Binding-site contacts:
Ligand atom C1 contacts residue ASN224 of chain 1.E at 1.4 Å.
Ligand atom O6 contacts residue LYS161 of chain 1.E at 4.0 Å.
Ligand atom O6 contacts residue GLY160 of chain 1.E at 3.4 Å.
Ligand atom C6 contacts residue LYS161 of chain 1.E at 3.9 Å.
Ligand atom C1 contacts residue LYS161 of chain 1.E at 4.4 Å.
Ligand atom C2 contacts residue ASN224 of chain 1.E at 2.7 Å.
Ligand atom C1 contacts residue THR225 of chain 1.E at 4.4 Å.
Ligand atom C7 contacts residue THR225 of chain 1.E at 3.5 Å.
Ligand atom C6 contacts residue GLY160 of chain 1.E at 3.6 Å.
Ligand atom C3 contacts residue ASN224 of chain 1.E at 3.8 Å.
Ligand atom O7 contacts residue ASN224 of chain 1.E at 4.0 Å.
Ligand atom C7 contacts residue GLY160 of chain 1.E at 3.6 Å.
Ligand atom C8 contacts residue ASN224 of chain 1.E at 3.5 Å.
Ligand atom C7 contacts residue ASN224 of chain 1.E at 3.7 Å.
Ligand atom C3 contacts residue LYS161 of chain 1.E at 4.0 Å.
Ligand atom O7 contacts residue LYS161 of chain 1.E at 3.2 Å (salt-bridge).
Ligand atom C5 contacts residue ASN224 of chain 1.E at 3.6 Å.
Ligand atom C7 contacts residue THR226 of chain 1.E at 4.1 Å.
Ligand atom C5 contacts residue LYS161 of chain 1.E at 3.5 Å.
Ligand atom C8 contacts residue THR225 of chain 1.E at 3.5 Å.
Ligand atom O7 contacts residue GLY160 of chain 1.E at 3.0 Å (h-bond).
Ligand atom O5 contacts residue LYS161 of chain 1.E at 4.4 Å.
Ligand atom N2 contacts residue ASN224 of chain 1.E at 3.0 Å (h-bond).
Ligand atom O5 contacts residue GLY160 of chain 1.E at 4.2 Å.
Ligand atom O4 contacts residue LYS161 of chain 1.E at 4.0 Å.
Ligand atom C4 contacts residue LYS161 of chain 1.E at 4.3 Å.
Ligand atom O5 contacts residue ASN224 of chain 1.E at 2.4 Å (h-bond).
Ligand atom C5 contacts residue GLY160 of chain 1.E at 3.7 Å.
Ligand atom N2 contacts residue THR225 of chain 1.E at 4.1 Å.
Ligand atom O7 contacts residue GLY159 of chain 1.E at 4.1 Å.
Ligand atom C8 contacts residue THR226 of chain 1.E at 4.5 Å.
Ligand atom O7 contacts residue THR226 of chain 1.E at 3.4 Å (h-bond).
Ligand atom C8 contacts residue GLY160 of chain 1.E at 3.4 Å.
Ligand atom O7 contacts residue THR225 of chain 1.E at 3.4 Å.
Ligand atom C7 contacts residue LYS161 of chain 1.E at 4.3 Å.
Ligand atom C4 contacts residue ASN224 of chain 1.E at 4.3 Å.

A protein and the small-molecule ligand that binds it are described below.
Small molecule (SMILES): CC(=O)N[C@H]1[C@H](O[C@H]2[C@H](O)[C@@H](NC(C)=O)CO[C@@H]2CO)O[C@H](CO)[C@@H](O)[C@@H]1O

Sequence of chain 1.E:
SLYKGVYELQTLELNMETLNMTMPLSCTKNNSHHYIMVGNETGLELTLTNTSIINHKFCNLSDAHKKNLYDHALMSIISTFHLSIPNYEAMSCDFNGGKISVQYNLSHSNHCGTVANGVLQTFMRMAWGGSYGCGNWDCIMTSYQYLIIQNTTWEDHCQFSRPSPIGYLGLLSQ